Binding-site contacts:
Ligand atom OD1 contacts residue THR95 of chain 2.D at 3.1 Å (h-bond).
Ligand atom OXT contacts residue GLY94 of chain 2.D at 3.3 Å.
Ligand atom O contacts residue ASP96 of chain 2.D at 3.0 Å (salt-bridge).
Ligand atom C contacts residue GLY63 of chain 2.D at 4.2 Å.
Ligand atom OXT contacts residue GLY63 of chain 2.D at 3.2 Å.
Ligand atom OD2 contacts residue ALA120 of chain 2.D at 3.1 Å (h-bond).
Ligand atom OD1 contacts residue GLY17 of chain 2.D at 3.7 Å.
Ligand atom O contacts residue THR95 of chain 2.D at 3.2 Å (h-bond).
Ligand atom CB contacts residue THR95 of chain 2.D at 3.6 Å.
Ligand atom OXT contacts residue SER64 of chain 2.D at 2.5 Å (h-bond).
Ligand atom OD1 contacts residue ALA120 of chain 2.D at 4.2 Å.
Ligand atom CG contacts residue GLY94 of chain 2.D at 4.2 Å.
Ligand atom O contacts residue SER64 of chain 2.D at 2.4 Å (h-bond).
Ligand atom CA contacts residue ASP96 of chain 2.D at 3.8 Å.
Ligand atom C contacts residue THR95 of chain 2.D at 3.9 Å.
Ligand atom OD1 contacts residue THR18 of chain 2.D at 2.9 Å (h-bond).
Ligand atom CB contacts residue GLU289 of chain 2.C at 3.8 Å.
Ligand atom OD2 contacts residue THR18 of chain 2.D at 2.9 Å (h-bond).
Ligand atom CA contacts residue THR18 of chain 2.D at 4.0 Å.
Ligand atom N contacts residue GLN65 of chain 2.D at 2.8 Å (h-bond).
Ligand atom C contacts residue SER64 of chain 2.D at 3.3 Å.
Ligand atom CB contacts residue THR18 of chain 2.D at 3.6 Å.
Ligand atom CG contacts residue ALA120 of chain 2.D at 4.0 Å (hydrophobic).
Ligand atom CG contacts residue THR18 of chain 2.D at 2.9 Å.
Ligand atom O contacts residue GLN65 of chain 2.D at 3.8 Å.
Ligand atom N contacts residue ASN254 of chain 2.C at 3.6 Å (h-bond).
Ligand atom OXT contacts residue GLY17 of chain 2.D at 3.7 Å.
Ligand atom CB contacts residue ASP96 of chain 2.D at 3.5 Å.
Ligand atom OD2 contacts residue THR95 of chain 2.D at 2.9 Å (h-bond).
Ligand atom OD1 contacts residue GLY94 of chain 2.D at 3.2 Å.
Ligand atom CG contacts residue THR95 of chain 2.D at 3.2 Å.
Ligand atom C contacts residue ASP96 of chain 2.D at 3.9 Å.
Ligand atom CA contacts residue GLN65 of chain 2.D at 3.6 Å.
Ligand atom OXT contacts residue GLN65 of chain 2.D at 3.4 Å (h-bond).
Ligand atom C contacts residue GLN65 of chain 2.D at 3.3 Å.
Ligand atom C contacts residue GLY94 of chain 2.D at 3.5 Å.
Ligand atom CA contacts residue GLU289 of chain 2.C at 3.6 Å.
Ligand atom O contacts residue GLY94 of chain 2.D at 3.3 Å.
Ligand atom N contacts residue GLU289 of chain 2.C at 2.8 Å (salt-bridge).
Ligand atom N contacts residue ASP96 of chain 2.D at 3.0 Å (salt-bridge).

The protein below binds the small molecule below.
Small molecule (SMILES): N[C@@H](CC(=O)O)C(=O)O

Sequence of chain 2.C:
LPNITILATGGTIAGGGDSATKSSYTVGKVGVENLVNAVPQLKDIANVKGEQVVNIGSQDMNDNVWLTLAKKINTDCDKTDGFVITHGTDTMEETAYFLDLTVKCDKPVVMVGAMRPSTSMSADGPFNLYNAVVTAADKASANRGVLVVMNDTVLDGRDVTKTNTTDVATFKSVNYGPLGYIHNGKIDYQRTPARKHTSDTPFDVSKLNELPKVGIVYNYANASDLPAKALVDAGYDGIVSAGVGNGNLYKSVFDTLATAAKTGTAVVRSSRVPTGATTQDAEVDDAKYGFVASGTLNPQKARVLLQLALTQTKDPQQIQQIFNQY

Sequence of chain 2.D:
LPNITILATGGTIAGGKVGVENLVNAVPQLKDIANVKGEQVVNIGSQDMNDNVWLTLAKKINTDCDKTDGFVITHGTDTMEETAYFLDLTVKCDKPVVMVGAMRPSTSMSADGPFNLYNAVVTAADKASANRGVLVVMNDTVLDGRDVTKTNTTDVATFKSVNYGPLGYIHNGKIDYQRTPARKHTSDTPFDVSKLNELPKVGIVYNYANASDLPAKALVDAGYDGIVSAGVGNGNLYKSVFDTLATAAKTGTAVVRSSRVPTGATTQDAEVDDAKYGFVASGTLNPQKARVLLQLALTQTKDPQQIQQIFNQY